Binding-site contacts:
Ligand atom C3 contacts residue ASN69 of chain 1.W at 3.8 Å.
Ligand atom O5 contacts residue ASP242 of chain 1.D at 3.8 Å.
Ligand atom C1 contacts residue ASN69 of chain 1.W at 1.5 Å.
Ligand atom O3 contacts residue TYR67 of chain 1.W at 4.4 Å.
Ligand atom C7 contacts residue ASN69 of chain 1.W at 4.1 Å.
Ligand atom O7 contacts residue TYR67 of chain 1.W at 3.3 Å.
Ligand atom O7 contacts residue SER68 of chain 1.W at 4.5 Å.
Ligand atom C7 contacts residue SER68 of chain 1.W at 4.4 Å.
Ligand atom C6 contacts residue ASP242 of chain 1.D at 4.2 Å.
Ligand atom O5 contacts residue ASN69 of chain 1.W at 2.4 Å (h-bond).
Ligand atom C5 contacts residue ASN69 of chain 1.W at 3.7 Å.
Ligand atom C7 contacts residue TYR67 of chain 1.W at 4.5 Å (hydrophobic).
Ligand atom C2 contacts residue ASN69 of chain 1.W at 2.5 Å.
Ligand atom C4 contacts residue ASN69 of chain 1.W at 4.3 Å.
Ligand atom N2 contacts residue ASN69 of chain 1.W at 2.9 Å (h-bond).

Sequence of chain 1.W:
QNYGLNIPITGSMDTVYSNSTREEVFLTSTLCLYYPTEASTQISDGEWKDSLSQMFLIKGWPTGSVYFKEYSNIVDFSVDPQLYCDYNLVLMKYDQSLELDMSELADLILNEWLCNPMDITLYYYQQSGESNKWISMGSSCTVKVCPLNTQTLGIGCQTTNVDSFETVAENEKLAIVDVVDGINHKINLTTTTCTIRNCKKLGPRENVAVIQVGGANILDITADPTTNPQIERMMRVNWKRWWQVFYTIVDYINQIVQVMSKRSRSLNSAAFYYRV

This protein binds this small molecule.
Small molecule (SMILES): CC(=O)N[C@@H]1[C@@H](O)[C@H](O)[C@@H](CO)O[C@H]1O

Sequence of chain 1.D:
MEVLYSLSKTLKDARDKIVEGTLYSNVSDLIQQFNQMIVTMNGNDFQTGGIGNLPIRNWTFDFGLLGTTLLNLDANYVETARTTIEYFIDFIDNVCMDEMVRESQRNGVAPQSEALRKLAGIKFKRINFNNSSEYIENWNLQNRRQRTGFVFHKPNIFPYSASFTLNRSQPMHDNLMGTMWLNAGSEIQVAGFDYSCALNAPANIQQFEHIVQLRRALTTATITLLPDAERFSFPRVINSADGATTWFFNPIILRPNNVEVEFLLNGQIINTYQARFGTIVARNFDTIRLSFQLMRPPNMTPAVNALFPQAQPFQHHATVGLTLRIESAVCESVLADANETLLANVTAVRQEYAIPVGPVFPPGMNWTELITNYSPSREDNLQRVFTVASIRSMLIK